Binding-site contacts:
Ligand atom CD1 contacts residue PHE1125 of chain 8.PA at 3.6 Å (hydrophobic).
Ligand atom CG contacts residue THR1121 of chain 8.PA at 3.3 Å.
Ligand atom CG2 contacts residue GLN1063 of chain 8.PA at 3.3 Å.
Ligand atom CZ contacts residue ASN1072 of chain 8.PA at 3.5 Å.
Ligand atom O contacts residue HIS1126 of chain 8.PA at 3.3 Å (h-bond).
Ligand atom CD1 contacts residue ASN1122 of chain 8.PA at 4.3 Å.
Ligand atom CD2 contacts residue HIS1126 of chain 8.PA at 3.4 Å.
Ligand atom CD2 contacts residue THR1121 of chain 8.PA at 4.0 Å.
Ligand atom CE1 contacts residue ASN1072 of chain 8.PA at 3.3 Å.
Ligand atom CD1 contacts residue GLN1063 of chain 8.PA at 3.8 Å.
Ligand atom CZ contacts residue GLN1063 of chain 8.PA at 4.1 Å.
Ligand atom C contacts residue HIS1126 of chain 8.PA at 4.0 Å.
Ligand atom CD1 contacts residue ASN1072 of chain 8.PA at 4.0 Å.
Ligand atom CA contacts residue GLN1063 of chain 8.PA at 4.3 Å.
Ligand atom CB contacts residue GLN1063 of chain 8.PA at 4.5 Å.
Ligand atom CD1 contacts residue THR1121 of chain 8.PA at 3.0 Å.
Ligand atom CD2 contacts residue THR1121 of chain 8.PA at 4.3 Å.
Ligand atom C contacts residue GLN1063 of chain 8.PA at 3.9 Å.
Ligand atom CD1 contacts residue ALA1120 of chain 8.PA at 4.3 Å (hydrophobic).
Ligand atom CE1 contacts residue THR1121 of chain 8.PA at 3.9 Å.
Ligand atom O contacts residue GLN1063 of chain 8.PA at 2.9 Å (h-bond).
Ligand atom OH contacts residue HIS1068 of chain 8.PA at 3.8 Å.
Ligand atom CG contacts residue HIS1126 of chain 8.PA at 4.3 Å.
Ligand atom CG contacts residue ASN1072 of chain 8.PA at 4.2 Å.
Ligand atom CB contacts residue THR1121 of chain 8.PA at 3.3 Å.
Ligand atom OH contacts residue ASN1072 of chain 8.PA at 3.1 Å (h-bond).
Ligand atom CD2 contacts residue LEU1129 of chain 8.PA at 4.2 Å (hydrophobic).
Ligand atom CG contacts residue ALA1120 of chain 8.PA at 4.4 Å (hydrophobic).
Ligand atom CE2 contacts residue GLN1063 of chain 8.PA at 3.3 Å.
Ligand atom CE2 contacts residue ASN1072 of chain 8.PA at 4.4 Å.
Ligand atom CG contacts residue GLN1063 of chain 8.PA at 4.3 Å.
Ligand atom OH contacts residue GLN1063 of chain 8.PA at 3.7 Å.
Ligand atom C contacts residue VAL1202 of chain 8.PA at 4.2 Å (hydrophobic).
Ligand atom CD2 contacts residue GLN1063 of chain 8.PA at 3.6 Å.
Ligand atom CA contacts residue HIS1126 of chain 8.PA at 4.3 Å.
Ligand atom O contacts residue VAL1202 of chain 8.PA at 3.2 Å.
Ligand atom CD2 contacts residue ALA1120 of chain 8.PA at 3.5 Å (hydrophobic).
Ligand atom SD contacts residue ASN1072 of chain 8.PA at 3.7 Å.
Ligand atom CD2 contacts residue PHE1125 of chain 8.PA at 4.2 Å (hydrophobic).
Ligand atom O contacts residue THR1121 of chain 8.PA at 4.0 Å.

A protein and the small-molecule ligand that binds it are described below.
Small molecule (SMILES): CC[C@H](C)[C@H](N)C(=O)N[C@@H](CC(C)C)C(=O)N1CCC[C@H]1C(=O)N[C@@H](CCSC)C(=O)N[C@@H](Cc1ccc(O)cc1)C(=O)N[C@@H](CCCCN)C(=O)N[C@@H](CC(C)C)C(=O)N[C@@H](CO)C(=O)N1CCC[C@H]1C=O

Sequence of chain 8.PA:
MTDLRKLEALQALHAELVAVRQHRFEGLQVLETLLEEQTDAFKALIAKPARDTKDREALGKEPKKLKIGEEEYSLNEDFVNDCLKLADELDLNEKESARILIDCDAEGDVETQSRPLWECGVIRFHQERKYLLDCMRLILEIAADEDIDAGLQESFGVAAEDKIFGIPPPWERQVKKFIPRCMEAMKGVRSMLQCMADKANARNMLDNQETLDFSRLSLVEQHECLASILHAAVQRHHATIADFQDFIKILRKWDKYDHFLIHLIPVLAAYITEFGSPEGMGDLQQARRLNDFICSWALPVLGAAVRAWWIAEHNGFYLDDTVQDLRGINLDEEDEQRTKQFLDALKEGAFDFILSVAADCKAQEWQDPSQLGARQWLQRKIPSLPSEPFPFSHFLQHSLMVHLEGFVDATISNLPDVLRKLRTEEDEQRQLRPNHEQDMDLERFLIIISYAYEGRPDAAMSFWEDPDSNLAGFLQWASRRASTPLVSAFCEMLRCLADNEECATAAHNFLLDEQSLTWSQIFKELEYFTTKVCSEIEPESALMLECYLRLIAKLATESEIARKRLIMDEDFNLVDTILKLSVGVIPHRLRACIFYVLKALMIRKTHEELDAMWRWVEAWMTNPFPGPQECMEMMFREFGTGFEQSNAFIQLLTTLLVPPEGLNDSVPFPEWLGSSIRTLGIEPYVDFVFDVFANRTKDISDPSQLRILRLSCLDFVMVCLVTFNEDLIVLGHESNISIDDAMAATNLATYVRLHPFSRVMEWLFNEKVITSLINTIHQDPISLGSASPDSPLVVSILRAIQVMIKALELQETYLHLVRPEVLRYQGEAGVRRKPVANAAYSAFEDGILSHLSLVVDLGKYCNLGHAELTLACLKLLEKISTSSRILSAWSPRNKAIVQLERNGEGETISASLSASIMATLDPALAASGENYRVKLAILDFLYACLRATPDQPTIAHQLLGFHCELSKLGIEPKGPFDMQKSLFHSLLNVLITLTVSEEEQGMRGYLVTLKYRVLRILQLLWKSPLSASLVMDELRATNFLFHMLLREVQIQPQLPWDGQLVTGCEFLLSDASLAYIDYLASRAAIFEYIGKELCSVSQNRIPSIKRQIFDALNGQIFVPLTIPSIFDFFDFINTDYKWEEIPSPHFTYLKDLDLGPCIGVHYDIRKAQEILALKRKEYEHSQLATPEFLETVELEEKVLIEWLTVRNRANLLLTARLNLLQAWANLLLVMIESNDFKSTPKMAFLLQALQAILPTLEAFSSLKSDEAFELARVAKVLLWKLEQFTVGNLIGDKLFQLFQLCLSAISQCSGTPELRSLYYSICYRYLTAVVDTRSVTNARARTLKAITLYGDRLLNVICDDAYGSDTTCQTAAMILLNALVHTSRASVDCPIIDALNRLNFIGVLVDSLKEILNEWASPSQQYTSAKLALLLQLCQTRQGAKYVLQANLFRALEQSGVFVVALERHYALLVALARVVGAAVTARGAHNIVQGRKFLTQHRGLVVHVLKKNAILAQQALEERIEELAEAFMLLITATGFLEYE